Binding-site contacts:
Ligand atom OH contacts residue ARG71 of chain 1.B at 2.8 Å (salt-bridge).
Ligand atom O contacts residue ARG71 of chain 1.B at 3.6 Å.
Ligand atom CZ contacts residue ASP67 of chain 1.B at 3.7 Å.
Ligand atom CD2 contacts residue TYR64 of chain 1.B at 3.4 Å (hydrophobic).
Ligand atom CE2 contacts residue GLN72 of chain 1.B at 3.3 Å.
Ligand atom CZ contacts residue LYS31 of chain 1.B at 3.4 Å.
Ligand atom CD1 contacts residue MET26 of chain 1.B at 3.3 Å (hydrophobic).
Ligand atom CA contacts residue GLN72 of chain 1.B at 3.7 Å.
Ligand atom CG contacts residue GLN72 of chain 1.B at 3.3 Å.
Ligand atom CB contacts residue SO41 of chain 1.M at 3.5 Å.
Ligand atom CE1 contacts residue SER68 of chain 1.B at 3.7 Å.
Ligand atom CA contacts residue SO41 of chain 1.M at 3.3 Å.
Ligand atom OG contacts residue SO41 of chain 1.M at 2.5 Å (h-bond).
Ligand atom CZ contacts residue GLN72 of chain 1.B at 3.6 Å.
Ligand atom CE1 contacts residue LYS31 of chain 1.B at 3.6 Å.
Ligand atom OG contacts residue ARG71 of chain 1.B at 3.5 Å (salt-bridge).
Ligand atom OH contacts residue GLN76 of chain 1.B at 3.6 Å (h-bond).
Ligand atom P contacts residue ARG112 of chain 1.B at 3.6 Å.
Ligand atom O1P contacts residue ARG112 of chain 1.B at 2.5 Å (salt-bridge).
Ligand atom CE2 contacts residue LYS31 of chain 1.B at 3.6 Å.
Ligand atom CD1 contacts residue LYS31 of chain 1.B at 3.5 Å.
Ligand atom OH contacts residue SER68 of chain 1.B at 3.4 Å.
Ligand atom CD contacts residue ARG112 of chain 1.B at 3.6 Å.
Ligand atom O contacts residue GLN72 of chain 1.B at 3.2 Å (h-bond).
Ligand atom CG contacts residue ARG112 of chain 1.B at 3.5 Å.
Ligand atom CB contacts residue GLN72 of chain 1.B at 3.4 Å.
Ligand atom CD2 contacts residue GLN72 of chain 1.B at 3.0 Å.
Ligand atom N contacts residue SO41 of chain 1.M at 2.9 Å (h-bond).
Ligand atom CA contacts residue ASP67 of chain 1.B at 3.5 Å.
Ligand atom N contacts residue LYS23 of chain 1.B at 3.6 Å (salt-bridge).
Ligand atom OH contacts residue ASP67 of chain 1.B at 2.6 Å (salt-bridge).
Ligand atom O2P contacts residue ARG112 of chain 1.B at 3.1 Å (salt-bridge).
Ligand atom OH contacts residue LYS31 of chain 1.B at 3.4 Å.
Ligand atom C contacts residue ARG71 of chain 1.B at 3.4 Å.
Ligand atom CB contacts residue ASP67 of chain 1.B at 3.6 Å.
Ligand atom N contacts residue ILE21 of chain 1.B at 2.8 Å (h-bond).
Ligand atom O contacts residue ARG71 of chain 1.B at 2.5 Å (salt-bridge).
Ligand atom C contacts residue GLN72 of chain 1.B at 3.6 Å.
Ligand atom C contacts residue SO41 of chain 1.M at 3.5 Å.
Ligand atom N contacts residue GLN72 of chain 1.B at 3.0 Å (h-bond).

Sequence of chain 1.B:
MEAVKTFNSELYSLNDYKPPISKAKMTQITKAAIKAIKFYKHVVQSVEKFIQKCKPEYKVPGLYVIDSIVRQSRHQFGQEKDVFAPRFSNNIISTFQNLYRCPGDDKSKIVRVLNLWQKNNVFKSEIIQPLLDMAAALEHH

The small molecule below binds the protein below.
Small molecule (SMILES): C[C@@H](O)[C@H](NC(=O)[C@@H]1CCCN1C(=O)[C@H](COP(=O)(O)O)NC(=O)[C@@H](N)Cc1ccc(O)cc1)C(=O)N[C@@H](COP(=O)(O)O)C(=O)N1CCC[C@H]1C(=O)N[C@@H](CO)C(=O)N[C@@H](Cc1ccc(O)cc1)C(=O)N[C@H](C=O)COP(=O)(O)O